Sequence of chain 1.H:
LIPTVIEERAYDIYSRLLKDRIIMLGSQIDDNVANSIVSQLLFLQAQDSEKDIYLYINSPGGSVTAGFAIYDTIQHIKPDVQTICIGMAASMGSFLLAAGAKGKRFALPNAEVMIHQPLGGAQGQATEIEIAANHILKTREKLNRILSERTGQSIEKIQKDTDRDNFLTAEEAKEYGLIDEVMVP

Binding-site contacts:
Ligand atom F40 contacts residue LEU24 of chain 1.I at 3.5 Å.
Ligand atom F40 contacts residue PHE50 of chain 1.H at 3.6 Å.
Ligand atom O32 contacts residue MET190 of chain 1.I at 3.5 Å.
Ligand atom C11 contacts residue HIS83 of chain 1.H at 3.2 Å.
Ligand atom C25 contacts residue ILE93 of chain 1.I at 3.5 Å (hydrophobic).
Ligand atom F41 contacts residue ARG23 of chain 1.I at 3.8 Å.
Ligand atom C37 contacts residue ASP27 of chain 1.I at 3.4 Å.
Ligand atom C26 contacts residue VAL45 of chain 1.H at 3.7 Å (hydrophobic).
Ligand atom C27 contacts residue LEU49 of chain 1.H at 3.5 Å (hydrophobic).
Ligand atom C28 contacts residue TYR63 of chain 1.I at 3.5 Å (hydrophobic).
Ligand atom C26 contacts residue LEU49 of chain 1.H at 3.6 Å (hydrophobic).
Ligand atom C51 contacts residue TYR61 of chain 1.I at 3.4 Å (hydrophobic).
Ligand atom C36 contacts residue ILE29 of chain 1.I at 3.5 Å (hydrophobic).
Ligand atom C11 contacts residue GLN52 of chain 1.H at 3.0 Å.
Ligand atom C30 contacts residue ILE91 of chain 1.I at 3.4 Å (hydrophobic).
Ligand atom F42 contacts residue ARG23 of chain 1.I at 3.7 Å.
Ligand atom C2 contacts residue ILE29 of chain 1.I at 3.8 Å (hydrophobic).
Ligand atom C46 contacts residue GLN52 of chain 1.H at 3.6 Å.
Ligand atom C10 contacts residue LEU49 of chain 1.H at 3.7 Å (hydrophobic).
Ligand atom C25 contacts residue LEU49 of chain 1.H at 3.4 Å (hydrophobic).
Ligand atom F41 contacts residue PHE50 of chain 1.H at 3.4 Å.
Ligand atom C11 contacts residue LEU49 of chain 1.H at 3.6 Å (hydrophobic).
Ligand atom C51 contacts residue ILE91 of chain 1.I at 3.1 Å (hydrophobic).
Ligand atom C5 contacts residue TYR61 of chain 1.I at 3.6 Å (hydrophobic).
Ligand atom C23 contacts residue LEU49 of chain 1.H at 3.7 Å (hydrophobic).
Ligand atom C10 contacts residue GLN52 of chain 1.H at 3.3 Å.
Ligand atom F40 contacts residue LEU49 of chain 1.H at 3.5 Å.
Ligand atom C25 contacts residue THR80 of chain 1.H at 3.8 Å.
Ligand atom C38 contacts residue ASP27 of chain 1.I at 3.7 Å.
Ligand atom O32 contacts residue HIS83 of chain 1.H at 3.3 Å (h-bond).
Ligand atom C37 contacts residue ALA53 of chain 1.H at 3.1 Å (hydrophobic).
Ligand atom C28 contacts residue LEU49 of chain 1.H at 3.6 Å (hydrophobic).
Ligand atom C29 contacts residue TYR63 of chain 1.I at 3.6 Å (hydrophobic).
Ligand atom C24 contacts residue LEU49 of chain 1.H at 3.5 Å (hydrophobic).
Ligand atom C26 contacts residue ILE93 of chain 1.I at 3.5 Å (hydrophobic).
Ligand atom F42 contacts residue LEU24 of chain 1.I at 3.5 Å.
Ligand atom F42 contacts residue ASP27 of chain 1.I at 3.1 Å.
Ligand atom C36 contacts residue ASP27 of chain 1.I at 3.5 Å.
Ligand atom C4 contacts residue TYR61 of chain 1.I at 3.5 Å (hydrophobic).
Ligand atom C29 contacts residue ILE29 of chain 1.I at 3.8 Å (hydrophobic).

Sequence of chain 1.I:
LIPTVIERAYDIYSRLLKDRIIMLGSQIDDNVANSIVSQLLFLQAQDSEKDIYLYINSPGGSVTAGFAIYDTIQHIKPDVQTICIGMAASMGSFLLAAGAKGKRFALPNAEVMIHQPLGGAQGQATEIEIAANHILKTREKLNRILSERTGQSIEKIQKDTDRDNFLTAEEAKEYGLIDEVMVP

The small molecule below binds the protein below.
Small molecule (SMILES): CC[C@H](C)[C@H]1C(=O)N([C@H](C)c2cccc3ccccc23)C[C@@H]2N(C(=O)NCCCC(F)(F)F)CCC(=O)N12